Sequence of chain 1.B:
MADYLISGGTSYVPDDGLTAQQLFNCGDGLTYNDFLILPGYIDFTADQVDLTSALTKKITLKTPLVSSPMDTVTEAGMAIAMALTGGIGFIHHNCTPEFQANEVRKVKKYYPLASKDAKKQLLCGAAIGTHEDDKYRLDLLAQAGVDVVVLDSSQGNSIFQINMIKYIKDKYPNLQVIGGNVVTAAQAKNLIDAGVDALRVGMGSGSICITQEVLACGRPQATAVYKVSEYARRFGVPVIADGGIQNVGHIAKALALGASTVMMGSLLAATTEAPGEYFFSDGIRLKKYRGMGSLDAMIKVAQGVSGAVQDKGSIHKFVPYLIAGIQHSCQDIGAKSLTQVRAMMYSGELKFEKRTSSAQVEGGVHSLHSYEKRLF

Sequence of chain 1.A:
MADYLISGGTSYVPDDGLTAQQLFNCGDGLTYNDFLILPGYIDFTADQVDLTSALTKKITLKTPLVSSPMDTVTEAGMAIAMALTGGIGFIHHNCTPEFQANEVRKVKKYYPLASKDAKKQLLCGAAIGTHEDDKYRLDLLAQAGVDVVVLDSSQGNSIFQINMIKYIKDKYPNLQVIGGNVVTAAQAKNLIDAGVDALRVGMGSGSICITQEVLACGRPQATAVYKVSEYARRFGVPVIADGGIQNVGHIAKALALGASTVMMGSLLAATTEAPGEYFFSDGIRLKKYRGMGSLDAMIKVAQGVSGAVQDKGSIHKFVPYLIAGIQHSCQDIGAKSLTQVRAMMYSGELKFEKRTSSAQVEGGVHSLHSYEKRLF

The protein below binds the small molecule below.
Small molecule (SMILES): O=c1[nH]cnc2c1ncn2[C@@H]1O[C@H](COP(=O)(O)O)[C@@H](O)[C@H]1O

Binding-site contacts:
Ligand atom C2 contacts residue NAD1 of chain 1.L at 3.5 Å.
Ligand atom P contacts residue SER334 of chain 1.B at 3.7 Å.
Ligand atom O3' contacts residue ASP369 of chain 1.B at 2.8 Å (salt-bridge).
Ligand atom P contacts residue GLY370 of chain 1.B at 3.7 Å.
Ligand atom N1 contacts residue GLN446 of chain 1.B at 3.7 Å.
Ligand atom O6 contacts residue MET419 of chain 1.B at 2.9 Å (h-bond).
Ligand atom O3P contacts residue GLY371 of chain 1.B at 3.7 Å.
Ligand atom C5 contacts residue CYS336 of chain 1.B at 3.3 Å (hydrophobic).
Ligand atom O5' contacts residue GLY370 of chain 1.B at 3.3 Å.
Ligand atom C2 contacts residue CYS336 of chain 1.B at 1.9 Å (hydrophobic).
Ligand atom O3' contacts residue SER73 of chain 1.B at 3.2 Å.
Ligand atom C1' contacts residue NAD1 of chain 1.L at 3.5 Å.
Ligand atom N9 contacts residue CYS336 of chain 1.B at 3.4 Å (h-bond).
Ligand atom N3 contacts residue CYS336 of chain 1.B at 1.6 Å (h-bond).
Ligand atom O3P contacts residue SER334 of chain 1.B at 2.5 Å (h-bond).
Ligand atom O2' contacts residue NAD1 of chain 1.L at 2.4 Å (h-bond).
Ligand atom O5' contacts residue GLY333 of chain 1.B at 3.3 Å.
Ligand atom C6 contacts residue CYS336 of chain 1.B at 3.5 Å (hydrophobic).
Ligand atom O1P contacts residue GLY392 of chain 1.B at 3.2 Å.
Ligand atom O2' contacts residue ASP369 of chain 1.B at 2.7 Å (salt-bridge).
Ligand atom O6 contacts residue GLY418 of chain 1.B at 3.2 Å.
Ligand atom N3 contacts residue NAD1 of chain 1.L at 3.2 Å.
Ligand atom O1P contacts residue TYR416 of chain 1.B at 3.2 Å (h-bond).
Ligand atom O1P contacts residue SER393 of chain 1.B at 2.6 Å (h-bond).
Ligand atom C6 contacts residue MET419 of chain 1.B at 3.8 Å (hydrophobic).
Ligand atom O2P contacts residue GLY392 of chain 1.B at 3.8 Å.
Ligand atom O6 contacts residue GLY420 of chain 1.B at 2.5 Å (h-bond).
Ligand atom O2' contacts residue ARG327 of chain 1.B at 2.9 Å (salt-bridge).
Ligand atom C2' contacts residue NAD1 of chain 1.L at 3.3 Å.
Ligand atom C4 contacts residue CYS336 of chain 1.B at 2.5 Å (hydrophobic).
Ligand atom O3' contacts residue ARG327 of chain 1.B at 3.8 Å.
Ligand atom C6 contacts residue GLY420 of chain 1.B at 3.4 Å.
Ligand atom C4 contacts residue NAD1 of chain 1.L at 3.5 Å.
Ligand atom C8 contacts residue MET75 of chain 1.B at 3.5 Å (hydrophobic).
Ligand atom N7 contacts residue GLY418 of chain 1.B at 3.6 Å.
Ligand atom N1 contacts residue CYS336 of chain 1.B at 2.9 Å (h-bond).
Ligand atom O2P contacts residue GLY370 of chain 1.B at 3.3 Å.
Ligand atom C2' contacts residue ARG327 of chain 1.B at 3.8 Å.
Ligand atom O3P contacts residue GLY333 of chain 1.B at 3.2 Å.
Ligand atom N7 contacts residue MET419 of chain 1.B at 3.5 Å (h-bond).